Binding-site contacts:
Ligand atom C contacts residue GLU29 of chain 1.A at 3.8 Å.
Ligand atom C contacts residue GLY30 of chain 1.A at 4.2 Å.
Ligand atom N contacts residue GLY30 of chain 1.A at 4.0 Å.
Ligand atom N contacts residue LEU31 of chain 1.A at 3.7 Å.
Ligand atom CA contacts residue GLU29 of chain 1.A at 4.5 Å.
Ligand atom CA contacts residue GLY30 of chain 1.A at 3.6 Å.
Ligand atom O contacts residue GLN54 of chain 1.A at 4.1 Å.
Ligand atom O contacts residue GLU29 of chain 1.A at 2.9 Å (salt-bridge).
Ligand atom OXT contacts residue GLU29 of chain 1.A at 4.5 Å.
Ligand atom O contacts residue GLY30 of chain 1.A at 4.4 Å.

Sequence of chain 1.A:
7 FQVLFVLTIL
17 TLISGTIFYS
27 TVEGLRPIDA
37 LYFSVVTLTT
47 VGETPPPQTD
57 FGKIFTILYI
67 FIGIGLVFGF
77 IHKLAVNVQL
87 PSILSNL

A protein and the small-molecule ligand that binds it are described below.
Small molecule (SMILES): NCC(=O)O